The protein below binds the small molecule below.
Small molecule (SMILES): CC(=O)N[C@@H]1[C@@H](O)[C@H](O)[C@@H](CO)O[C@H]1O

Binding-site contacts:
Ligand atom C6 contacts residue LYS546 of chain 1.C at 4.4 Å.
Ligand atom O3 contacts residue LYS546 of chain 1.C at 4.3 Å.
Ligand atom C4 contacts residue LYS546 of chain 1.C at 3.5 Å.
Ligand atom C4 contacts residue ASN169 of chain 1.A at 4.2 Å.
Ligand atom C5 contacts residue LYS546 of chain 1.C at 3.5 Å.
Ligand atom C5 contacts residue ASN169 of chain 1.A at 3.7 Å.
Ligand atom O5 contacts residue PHE168 of chain 1.A at 3.7 Å.
Ligand atom C6 contacts residue PHE168 of chain 1.A at 3.5 Å (hydrophobic).
Ligand atom C2 contacts residue SER531 of chain 1.C at 4.5 Å.
Ligand atom O3 contacts residue SER531 of chain 1.C at 3.5 Å (h-bond).
Ligand atom O6 contacts residue PHE168 of chain 1.A at 3.3 Å.
Ligand atom C5 contacts residue PHE168 of chain 1.A at 4.3 Å (hydrophobic).
Ligand atom C3 contacts residue ASN169 of chain 1.A at 3.8 Å.
Ligand atom C1 contacts residue PHE168 of chain 1.A at 4.5 Å (hydrophobic).
Ligand atom O5 contacts residue ASN169 of chain 1.A at 2.4 Å (h-bond).
Ligand atom C3 contacts residue LYS546 of chain 1.C at 3.5 Å.
Ligand atom C7 contacts residue ASN169 of chain 1.A at 3.2 Å.
Ligand atom O4 contacts residue LYS546 of chain 1.C at 3.0 Å (salt-bridge).
Ligand atom C3 contacts residue SER531 of chain 1.C at 3.7 Å.
Ligand atom C8 contacts residue ASN169 of chain 1.A at 4.4 Å.
Ligand atom C2 contacts residue ASN169 of chain 1.A at 2.4 Å.
Ligand atom N2 contacts residue ASN169 of chain 1.A at 2.9 Å (h-bond).
Ligand atom O7 contacts residue ASN169 of chain 1.A at 3.2 Å (h-bond).
Ligand atom N2 contacts residue SER531 of chain 1.C at 4.0 Å.
Ligand atom C1 contacts residue ASN169 of chain 1.A at 1.4 Å.

Sequence of chain 1.A:
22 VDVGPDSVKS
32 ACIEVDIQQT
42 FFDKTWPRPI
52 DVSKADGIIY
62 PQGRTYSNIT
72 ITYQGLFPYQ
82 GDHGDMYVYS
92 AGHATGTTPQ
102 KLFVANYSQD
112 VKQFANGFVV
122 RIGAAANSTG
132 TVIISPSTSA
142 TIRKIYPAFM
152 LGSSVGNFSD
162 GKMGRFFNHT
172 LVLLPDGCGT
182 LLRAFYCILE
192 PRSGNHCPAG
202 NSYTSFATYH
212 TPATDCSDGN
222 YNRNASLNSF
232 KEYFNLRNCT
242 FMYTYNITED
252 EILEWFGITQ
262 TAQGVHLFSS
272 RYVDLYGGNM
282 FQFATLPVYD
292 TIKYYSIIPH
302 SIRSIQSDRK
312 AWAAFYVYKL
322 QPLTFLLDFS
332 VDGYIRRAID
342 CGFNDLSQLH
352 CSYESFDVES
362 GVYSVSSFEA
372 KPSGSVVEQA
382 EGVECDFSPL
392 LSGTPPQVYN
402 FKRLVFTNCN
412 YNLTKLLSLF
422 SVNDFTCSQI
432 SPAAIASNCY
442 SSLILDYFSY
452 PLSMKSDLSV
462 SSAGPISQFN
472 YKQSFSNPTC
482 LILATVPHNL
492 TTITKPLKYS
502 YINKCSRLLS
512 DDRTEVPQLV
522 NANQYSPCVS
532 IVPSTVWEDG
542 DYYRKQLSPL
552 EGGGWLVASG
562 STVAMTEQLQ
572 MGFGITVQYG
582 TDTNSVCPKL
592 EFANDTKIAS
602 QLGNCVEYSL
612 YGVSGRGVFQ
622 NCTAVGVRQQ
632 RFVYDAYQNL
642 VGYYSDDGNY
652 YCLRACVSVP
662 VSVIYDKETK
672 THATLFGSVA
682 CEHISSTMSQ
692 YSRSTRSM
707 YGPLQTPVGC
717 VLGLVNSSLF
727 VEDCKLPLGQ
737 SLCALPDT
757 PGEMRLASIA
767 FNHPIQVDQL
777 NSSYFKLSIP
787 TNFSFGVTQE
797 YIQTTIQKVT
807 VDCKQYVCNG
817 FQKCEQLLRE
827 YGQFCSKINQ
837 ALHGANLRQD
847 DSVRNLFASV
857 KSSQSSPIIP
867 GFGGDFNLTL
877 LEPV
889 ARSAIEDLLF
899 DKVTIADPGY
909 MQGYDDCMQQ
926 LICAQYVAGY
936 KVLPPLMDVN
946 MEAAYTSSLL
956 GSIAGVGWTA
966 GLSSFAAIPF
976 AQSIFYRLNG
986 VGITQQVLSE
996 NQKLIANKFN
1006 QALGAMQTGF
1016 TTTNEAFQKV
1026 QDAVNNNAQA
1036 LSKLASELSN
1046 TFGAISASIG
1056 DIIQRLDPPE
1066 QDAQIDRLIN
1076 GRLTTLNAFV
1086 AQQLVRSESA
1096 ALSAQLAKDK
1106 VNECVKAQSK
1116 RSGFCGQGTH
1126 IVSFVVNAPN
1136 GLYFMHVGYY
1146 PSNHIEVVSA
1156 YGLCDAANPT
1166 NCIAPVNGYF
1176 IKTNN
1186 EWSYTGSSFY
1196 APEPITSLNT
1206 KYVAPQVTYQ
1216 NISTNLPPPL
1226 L

Sequence of chain 1.C:
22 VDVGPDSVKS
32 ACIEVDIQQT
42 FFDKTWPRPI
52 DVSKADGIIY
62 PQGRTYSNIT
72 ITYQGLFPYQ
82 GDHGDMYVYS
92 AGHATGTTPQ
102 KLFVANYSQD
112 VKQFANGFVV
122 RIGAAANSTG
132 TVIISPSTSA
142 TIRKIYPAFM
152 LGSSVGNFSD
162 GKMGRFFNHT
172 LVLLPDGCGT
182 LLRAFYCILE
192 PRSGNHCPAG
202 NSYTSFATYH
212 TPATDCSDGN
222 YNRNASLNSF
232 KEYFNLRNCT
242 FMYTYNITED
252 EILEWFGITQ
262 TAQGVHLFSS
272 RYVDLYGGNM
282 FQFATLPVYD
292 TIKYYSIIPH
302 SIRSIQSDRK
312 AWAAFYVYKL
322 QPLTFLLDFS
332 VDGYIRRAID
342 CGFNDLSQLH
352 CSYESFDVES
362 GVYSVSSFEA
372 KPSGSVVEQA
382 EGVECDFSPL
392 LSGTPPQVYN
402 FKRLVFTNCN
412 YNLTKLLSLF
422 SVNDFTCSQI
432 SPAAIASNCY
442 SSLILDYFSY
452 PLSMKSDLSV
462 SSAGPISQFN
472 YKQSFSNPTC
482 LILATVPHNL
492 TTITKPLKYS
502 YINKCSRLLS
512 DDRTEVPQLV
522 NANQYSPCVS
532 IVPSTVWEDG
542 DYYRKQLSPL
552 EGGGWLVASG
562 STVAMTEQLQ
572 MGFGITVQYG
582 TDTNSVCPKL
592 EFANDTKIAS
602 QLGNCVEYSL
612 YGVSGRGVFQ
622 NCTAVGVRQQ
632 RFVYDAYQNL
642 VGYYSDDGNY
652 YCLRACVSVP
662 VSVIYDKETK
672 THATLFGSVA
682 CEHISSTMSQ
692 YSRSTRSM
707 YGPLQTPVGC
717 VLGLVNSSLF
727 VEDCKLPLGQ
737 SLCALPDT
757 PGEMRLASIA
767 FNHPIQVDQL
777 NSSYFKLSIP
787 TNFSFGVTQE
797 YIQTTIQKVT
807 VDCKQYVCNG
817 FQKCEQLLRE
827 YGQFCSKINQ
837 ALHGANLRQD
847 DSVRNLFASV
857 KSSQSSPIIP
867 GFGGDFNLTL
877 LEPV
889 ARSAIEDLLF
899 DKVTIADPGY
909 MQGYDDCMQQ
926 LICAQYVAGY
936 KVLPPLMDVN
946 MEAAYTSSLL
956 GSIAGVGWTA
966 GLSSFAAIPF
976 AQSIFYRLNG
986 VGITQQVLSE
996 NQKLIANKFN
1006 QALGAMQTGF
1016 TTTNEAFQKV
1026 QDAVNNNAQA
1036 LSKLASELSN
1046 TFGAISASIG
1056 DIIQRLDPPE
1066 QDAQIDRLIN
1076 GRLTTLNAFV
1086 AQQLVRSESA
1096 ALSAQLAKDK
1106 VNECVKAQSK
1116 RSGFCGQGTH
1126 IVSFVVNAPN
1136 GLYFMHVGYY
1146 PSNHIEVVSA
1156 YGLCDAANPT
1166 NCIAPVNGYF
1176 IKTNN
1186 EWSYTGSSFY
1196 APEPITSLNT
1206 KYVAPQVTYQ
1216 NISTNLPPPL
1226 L